Binding-site contacts:
Ligand atom O5 contacts residue HIS128 of chain 1.A at 3.8 Å.
Ligand atom O1 contacts residue LEU117 of chain 1.A at 4.3 Å.
Ligand atom O1 contacts residue ILE206 of chain 1.A at 3.7 Å.
Ligand atom O4 contacts residue GLU159 of chain 1.A at 4.2 Å.
Ligand atom C1 contacts residue VAL148 of chain 1.A at 4.1 Å (hydrophobic).
Ligand atom O3 contacts residue LYS204 of chain 1.A at 2.6 Å (salt-bridge).
Ligand atom C2 contacts residue VAL148 of chain 1.A at 4.2 Å (hydrophobic).
Ligand atom C3 contacts residue VAL148 of chain 1.A at 4.1 Å (hydrophobic).
Ligand atom O3 contacts residue ILE206 of chain 1.A at 3.9 Å.
Ligand atom C1 contacts residue THR208 of chain 1.A at 3.6 Å.
Ligand atom C5 contacts residue THR160 of chain 1.A at 3.4 Å.
Ligand atom O2 contacts residue THR208 of chain 1.A at 3.6 Å.
Ligand atom O2 contacts residue ASP130 of chain 1.A at 4.0 Å.
Ligand atom O4 contacts residue LYS204 of chain 1.A at 2.6 Å (salt-bridge).
Ligand atom C3 contacts residue ILE206 of chain 1.A at 3.5 Å (hydrophobic).
Ligand atom O1 contacts residue TRP210 of chain 1.A at 4.1 Å.
Ligand atom O5 contacts residue TYR125 of chain 1.A at 3.9 Å.
Ligand atom O4 contacts residue GLY196 of chain 1.A at 4.1 Å.
Ligand atom O3 contacts residue GLY196 of chain 1.A at 3.4 Å.
Ligand atom C5 contacts residue LYS204 of chain 1.A at 3.0 Å.
Ligand atom O2 contacts residue VAL148 of chain 1.A at 4.2 Å.
Ligand atom O5 contacts residue HIS194 of chain 1.A at 3.8 Å.
Ligand atom C2 contacts residue TYR125 of chain 1.A at 4.2 Å (hydrophobic).
Ligand atom C4 contacts residue GLY195 of chain 1.A at 4.3 Å.
Ligand atom C1 contacts residue TRP210 of chain 1.A at 4.3 Å (hydrophobic).
Ligand atom C5 contacts residue GLY196 of chain 1.A at 3.7 Å.
Ligand atom C4 contacts residue GLY196 of chain 1.A at 4.2 Å.
Ligand atom O5 contacts residue CD1 of chain 1.B at 2.7 Å.
Ligand atom O4 contacts residue TYR150 of chain 1.A at 4.2 Å.
Ligand atom O1 contacts residue THR208 of chain 1.A at 2.8 Å (h-bond).
Ligand atom O2 contacts residue CD1 of chain 1.B at 2.7 Å.
Ligand atom C1 contacts residue CD1 of chain 1.B at 3.4 Å.
Ligand atom O4 contacts residue THR160 of chain 1.A at 2.3 Å (h-bond).
Ligand atom O2 contacts residue TRP210 of chain 1.A at 3.5 Å.
Ligand atom C5 contacts residue ILE206 of chain 1.A at 4.3 Å (hydrophobic).
Ligand atom C4 contacts residue THR160 of chain 1.A at 3.8 Å.
Ligand atom O4 contacts residue GLY158 of chain 1.A at 4.1 Å.
Ligand atom O3 contacts residue TYR119 of chain 1.A at 3.7 Å.
Ligand atom C2 contacts residue CD1 of chain 1.B at 3.4 Å.
Ligand atom C3 contacts residue TYR119 of chain 1.A at 4.2 Å (hydrophobic).

The small molecule below binds the protein below.
Small molecule (SMILES): O=C(O)CCC(=O)C(=O)O

Sequence of chain 1.A:
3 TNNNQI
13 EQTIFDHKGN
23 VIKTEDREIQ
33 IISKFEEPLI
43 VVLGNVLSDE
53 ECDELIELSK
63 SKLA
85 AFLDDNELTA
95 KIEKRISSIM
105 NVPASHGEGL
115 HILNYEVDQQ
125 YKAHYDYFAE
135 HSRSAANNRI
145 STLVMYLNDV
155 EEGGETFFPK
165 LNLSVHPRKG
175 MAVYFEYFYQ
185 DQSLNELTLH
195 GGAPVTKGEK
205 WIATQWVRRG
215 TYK